Sequence of chain 1.B:
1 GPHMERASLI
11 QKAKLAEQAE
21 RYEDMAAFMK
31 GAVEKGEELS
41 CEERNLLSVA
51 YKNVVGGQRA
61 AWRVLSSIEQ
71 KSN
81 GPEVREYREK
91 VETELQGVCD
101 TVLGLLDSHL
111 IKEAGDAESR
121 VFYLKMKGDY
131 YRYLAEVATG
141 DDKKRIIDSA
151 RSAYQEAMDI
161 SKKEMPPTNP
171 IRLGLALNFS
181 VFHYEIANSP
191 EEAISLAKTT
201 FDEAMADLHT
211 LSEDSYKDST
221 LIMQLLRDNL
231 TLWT

Binding-site contacts:
Ligand atom CA contacts residue LEU177 of chain 1.B at 3.7 Å (hydrophobic).
Ligand atom N contacts residue ASN178 of chain 1.B at 2.7 Å (h-bond).
Ligand atom CG contacts residue ASN45 of chain 1.B at 3.4 Å.
Ligand atom CA contacts residue ASN229 of chain 1.B at 3.6 Å.
Ligand atom O3P contacts residue TYR133 of chain 1.B at 2.7 Å (h-bond).
Ligand atom NH1 contacts residue GLU185 of chain 1.B at 3.2 Å (salt-bridge).
Ligand atom N contacts residue ASN229 of chain 1.B at 2.9 Å (h-bond).
Ligand atom CB contacts residue LEU232 of chain 1.B at 3.7 Å (hydrophobic).
Ligand atom CD contacts residue LEU225 of chain 1.B at 3.7 Å (hydrophobic).
Ligand atom CD contacts residue GLU185 of chain 1.B at 3.1 Å.
Ligand atom CB contacts residue ASN45 of chain 1.B at 3.5 Å.
Ligand atom O2P contacts residue ARG132 of chain 1.B at 2.8 Å (salt-bridge).
Ligand atom P contacts residue TYR133 of chain 1.B at 3.8 Å.
Ligand atom C contacts residue ASN178 of chain 1.B at 3.5 Å.
Ligand atom O contacts residue ASN229 of chain 1.B at 2.9 Å (h-bond).
Ligand atom CA contacts residue ASN178 of chain 1.B at 3.5 Å.
Ligand atom CB contacts residue LEU225 of chain 1.B at 3.7 Å (hydrophobic).
Ligand atom CZ contacts residue ARG63 of chain 1.B at 3.5 Å.
Ligand atom CB contacts residue ASN229 of chain 1.B at 3.6 Å.
Ligand atom CA contacts residue ASN229 of chain 1.B at 3.8 Å.
Ligand atom CA contacts residue ASN178 of chain 1.B at 3.6 Å.
Ligand atom C contacts residue ASN229 of chain 1.B at 3.7 Å.
Ligand atom NH2 contacts residue ARG63 of chain 1.B at 3.2 Å (salt-bridge).
Ligand atom CB contacts residue ASN178 of chain 1.B at 3.4 Å.
Ligand atom O1P contacts residue ARG59 of chain 1.B at 2.9 Å (salt-bridge).
Ligand atom CB contacts residue ASN178 of chain 1.B at 3.2 Å.
Ligand atom CD1 contacts residue LYS52 of chain 1.B at 3.7 Å.
Ligand atom CG contacts residue LEU221 of chain 1.B at 3.7 Å (hydrophobic).
Ligand atom NH1 contacts residue VAL181 of chain 1.B at 3.4 Å.
Ligand atom NH1 contacts residue ARG63 of chain 1.B at 3.5 Å.
Ligand atom O3P contacts residue ARG132 of chain 1.B at 2.9 Å (salt-bridge).
Ligand atom N contacts residue LEU177 of chain 1.B at 3.5 Å.
Ligand atom O2P contacts residue ARG59 of chain 1.B at 2.8 Å (salt-bridge).
Ligand atom C contacts residue LEU177 of chain 1.B at 3.6 Å (hydrophobic).
Ligand atom NE contacts residue ARG63 of chain 1.B at 3.7 Å.
Ligand atom CB contacts residue GLY174 of chain 1.B at 3.6 Å.
Ligand atom NH2 contacts residue ARG59 of chain 1.B at 3.3 Å (salt-bridge).
Ligand atom O contacts residue VAL181 of chain 1.B at 3.3 Å.
Ligand atom O1P contacts residue LYS52 of chain 1.B at 3.4 Å.
Ligand atom O contacts residue LEU177 of chain 1.B at 3.8 Å.

This protein binds this small molecule.
Small molecule (SMILES): CC(C)C[C@H](NC(=O)[C@@H]1CCCN1C(=O)[C@H](C)NC(=O)[C@H](COP(=O)(O)O)NC(=O)[C@H](C)NC(=O)[C@H](CCCN=C(N)N)NC(=O)[C@@H](N)CCCN=C(N)N)C(=O)N1CCC[C@H]1C=O